Sequence of chain 1.B:
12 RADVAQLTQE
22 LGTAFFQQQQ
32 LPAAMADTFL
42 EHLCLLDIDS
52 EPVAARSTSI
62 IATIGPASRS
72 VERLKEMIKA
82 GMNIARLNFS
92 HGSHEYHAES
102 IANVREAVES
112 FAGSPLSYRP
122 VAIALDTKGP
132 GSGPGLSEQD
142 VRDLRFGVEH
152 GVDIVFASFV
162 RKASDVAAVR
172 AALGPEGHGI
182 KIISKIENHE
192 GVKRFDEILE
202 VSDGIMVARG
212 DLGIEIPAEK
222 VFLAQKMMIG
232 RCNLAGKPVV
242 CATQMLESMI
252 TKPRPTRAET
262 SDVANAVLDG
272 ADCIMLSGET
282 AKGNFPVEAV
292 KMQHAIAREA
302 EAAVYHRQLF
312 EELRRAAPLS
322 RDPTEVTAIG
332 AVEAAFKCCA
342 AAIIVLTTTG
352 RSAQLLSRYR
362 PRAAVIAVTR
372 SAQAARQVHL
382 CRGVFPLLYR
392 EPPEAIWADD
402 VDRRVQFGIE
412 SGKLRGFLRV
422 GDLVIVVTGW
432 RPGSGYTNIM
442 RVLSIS

A small-molecule ligand and the protein it binds are described below.
Small molecule (SMILES): O=C([O-])C(=O)[O-]

Binding-site contacts:
Ligand atom O3 contacts residue ASP212 of chain 1.B at 2.8 Å (salt-bridge).
Ligand atom C2 contacts residue GLU188 of chain 1.B at 3.8 Å.
Ligand atom O1 contacts residue GLY211 of chain 1.B at 2.9 Å (h-bond).
Ligand atom O3 contacts residue MG1 of chain 1.P at 2.1 Å.
Ligand atom O1 contacts residue ALA209 of chain 1.B at 3.4 Å.
Ligand atom O1 contacts residue ASP212 of chain 1.B at 3.9 Å.
Ligand atom O2 contacts residue ALA209 of chain 1.B at 4.2 Å.
Ligand atom O2 contacts residue MET207 of chain 1.B at 4.2 Å.
Ligand atom O4 contacts residue GLU188 of chain 1.B at 3.2 Å (salt-bridge).
Ligand atom C2 contacts residue LYS186 of chain 1.B at 3.6 Å.
Ligand atom O1 contacts residue ARG210 of chain 1.B at 3.5 Å (salt-bridge).
Ligand atom O3 contacts residue GLU188 of chain 1.B at 3.0 Å (salt-bridge).
Ligand atom C2 contacts residue THR244 of chain 1.B at 4.0 Å.
Ligand atom C1 contacts residue THR244 of chain 1.B at 3.5 Å.
Ligand atom C1 contacts residue ALA209 of chain 1.B at 3.6 Å (hydrophobic).
Ligand atom O4 contacts residue I9N1 of chain 1.O at 4.5 Å.
Ligand atom O2 contacts residue MG1 of chain 1.P at 4.1 Å.
Ligand atom O4 contacts residue ASP212 of chain 1.B at 4.0 Å.
Ligand atom O2 contacts residue LYS186 of chain 1.B at 3.7 Å.
Ligand atom O3 contacts residue GLY211 of chain 1.B at 3.6 Å.
Ligand atom C2 contacts residue ALA209 of chain 1.B at 3.8 Å (hydrophobic).
Ligand atom C1 contacts residue GLY211 of chain 1.B at 3.7 Å.
Ligand atom O2 contacts residue THR244 of chain 1.B at 3.4 Å (h-bond).
Ligand atom O2 contacts residue ARG87 of chain 1.B at 4.1 Å.
Ligand atom C1 contacts residue GLU188 of chain 1.B at 3.6 Å.
Ligand atom C1 contacts residue ASP212 of chain 1.B at 3.8 Å.
Ligand atom O1 contacts residue THR244 of chain 1.B at 2.5 Å (h-bond).
Ligand atom O2 contacts residue MET276 of chain 1.B at 4.2 Å.
Ligand atom C1 contacts residue ARG210 of chain 1.B at 4.4 Å.
Ligand atom O1 contacts residue MG1 of chain 1.P at 4.0 Å.
Ligand atom O4 contacts residue ALA209 of chain 1.B at 4.2 Å.
Ligand atom O3 contacts residue ALA209 of chain 1.B at 3.8 Å.
Ligand atom O4 contacts residue LYS186 of chain 1.B at 2.8 Å (salt-bridge).
Ligand atom O4 contacts residue MG1 of chain 1.P at 2.1 Å.
Ligand atom C2 contacts residue MG1 of chain 1.P at 2.8 Å.
Ligand atom C1 contacts residue MG1 of chain 1.P at 2.8 Å.